Sequence of chain 3.C:
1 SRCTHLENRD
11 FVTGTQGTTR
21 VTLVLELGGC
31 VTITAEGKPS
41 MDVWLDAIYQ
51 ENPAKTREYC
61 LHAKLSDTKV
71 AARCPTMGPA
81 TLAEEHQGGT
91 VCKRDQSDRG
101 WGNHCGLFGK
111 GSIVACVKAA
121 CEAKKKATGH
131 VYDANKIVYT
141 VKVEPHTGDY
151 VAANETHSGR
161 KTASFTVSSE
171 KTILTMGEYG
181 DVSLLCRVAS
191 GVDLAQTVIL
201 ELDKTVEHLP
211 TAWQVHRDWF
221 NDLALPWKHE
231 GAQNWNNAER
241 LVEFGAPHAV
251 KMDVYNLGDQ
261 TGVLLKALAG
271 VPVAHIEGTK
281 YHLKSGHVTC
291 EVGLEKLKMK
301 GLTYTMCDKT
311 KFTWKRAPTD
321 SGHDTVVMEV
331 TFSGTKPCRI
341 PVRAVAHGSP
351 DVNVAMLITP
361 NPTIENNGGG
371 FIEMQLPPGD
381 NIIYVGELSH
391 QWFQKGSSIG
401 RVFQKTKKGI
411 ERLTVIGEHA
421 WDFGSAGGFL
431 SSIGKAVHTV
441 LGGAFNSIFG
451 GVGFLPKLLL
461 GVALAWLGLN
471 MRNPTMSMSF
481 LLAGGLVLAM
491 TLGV

This small molecule binds to this protein.
Small molecule (SMILES): CC(=O)N[C@H]1[C@H](O[C@H]2[C@H](O)[C@@H](NC(C)=O)CO[C@@H]2CO[C@@H]2O[C@@H](C)[C@@H](O)[C@@H](O)[C@@H]2O)O[C@H](CO)[C@@H](O)[C@@H]1O

Binding-site contacts:
Ligand atom C3 contacts residue ASN154 of chain 3.C at 3.8 Å.
Ligand atom C5 contacts residue ASN154 of chain 3.C at 3.7 Å.
Ligand atom N2 contacts residue ASN154 of chain 3.C at 2.8 Å (h-bond).
Ligand atom C8 contacts residue GLU155 of chain 3.C at 3.6 Å.
Ligand atom C8 contacts residue ASN154 of chain 3.C at 3.6 Å.
Ligand atom C6 contacts residue ASN154 of chain 3.C at 3.8 Å.
Ligand atom C7 contacts residue ASN154 of chain 3.C at 3.4 Å.
Ligand atom C4 contacts residue ASN154 of chain 3.C at 4.3 Å.
Ligand atom C2 contacts residue ASN154 of chain 3.C at 2.4 Å.
Ligand atom O5 contacts residue ASN154 of chain 3.C at 2.4 Å (h-bond).
Ligand atom O7 contacts residue ASN154 of chain 3.C at 3.2 Å (h-bond).
Ligand atom C1 contacts residue ASN154 of chain 3.C at 1.4 Å.
Ligand atom C7 contacts residue GLU155 of chain 3.C at 4.2 Å.
Ligand atom C5 contacts residue ASN154 of chain 3.C at 4.3 Å.
Ligand atom O7 contacts residue GLU155 of chain 3.C at 3.8 Å.